Binding-site contacts:
Ligand atom C1 contacts residue ASN362 of chain 1.B at 1.5 Å.
Ligand atom C8 contacts residue VAL386 of chain 1.B at 4.3 Å (hydrophobic).
Ligand atom O5 contacts residue ASN362 of chain 1.B at 2.4 Å (h-bond).
Ligand atom C8 contacts residue LEU387 of chain 1.B at 3.7 Å (hydrophobic).
Ligand atom C8 contacts residue PHE357 of chain 1.B at 3.7 Å (hydrophobic).
Ligand atom C8 contacts residue PHE361 of chain 1.B at 4.2 Å (hydrophobic).
Ligand atom C3 contacts residue ASN362 of chain 1.B at 3.9 Å.
Ligand atom O7 contacts residue ASN362 of chain 1.B at 4.2 Å.
Ligand atom C7 contacts residue VAL386 of chain 1.B at 4.2 Å (hydrophobic).
Ligand atom C8 contacts residue GLY358 of chain 1.B at 3.6 Å.
Ligand atom C7 contacts residue GLY358 of chain 1.B at 3.7 Å.
Ligand atom C3 contacts residue VAL386 of chain 1.B at 4.5 Å (hydrophobic).
Ligand atom C4 contacts residue ASN362 of chain 1.B at 4.3 Å.
Ligand atom C5 contacts residue ASN362 of chain 1.B at 3.8 Å.
Ligand atom N2 contacts residue GLY358 of chain 1.B at 4.4 Å.
Ligand atom O7 contacts residue VAL386 of chain 1.B at 4.3 Å.
Ligand atom N2 contacts residue ASN362 of chain 1.B at 3.0 Å (h-bond).
Ligand atom C2 contacts residue ASN362 of chain 1.B at 2.5 Å.
Ligand atom O7 contacts residue GLY358 of chain 1.B at 3.6 Å.
Ligand atom O3 contacts residue VAL386 of chain 1.B at 3.2 Å.
Ligand atom C7 contacts residue ASN362 of chain 1.B at 3.8 Å.

Sequence of chain 1.B:
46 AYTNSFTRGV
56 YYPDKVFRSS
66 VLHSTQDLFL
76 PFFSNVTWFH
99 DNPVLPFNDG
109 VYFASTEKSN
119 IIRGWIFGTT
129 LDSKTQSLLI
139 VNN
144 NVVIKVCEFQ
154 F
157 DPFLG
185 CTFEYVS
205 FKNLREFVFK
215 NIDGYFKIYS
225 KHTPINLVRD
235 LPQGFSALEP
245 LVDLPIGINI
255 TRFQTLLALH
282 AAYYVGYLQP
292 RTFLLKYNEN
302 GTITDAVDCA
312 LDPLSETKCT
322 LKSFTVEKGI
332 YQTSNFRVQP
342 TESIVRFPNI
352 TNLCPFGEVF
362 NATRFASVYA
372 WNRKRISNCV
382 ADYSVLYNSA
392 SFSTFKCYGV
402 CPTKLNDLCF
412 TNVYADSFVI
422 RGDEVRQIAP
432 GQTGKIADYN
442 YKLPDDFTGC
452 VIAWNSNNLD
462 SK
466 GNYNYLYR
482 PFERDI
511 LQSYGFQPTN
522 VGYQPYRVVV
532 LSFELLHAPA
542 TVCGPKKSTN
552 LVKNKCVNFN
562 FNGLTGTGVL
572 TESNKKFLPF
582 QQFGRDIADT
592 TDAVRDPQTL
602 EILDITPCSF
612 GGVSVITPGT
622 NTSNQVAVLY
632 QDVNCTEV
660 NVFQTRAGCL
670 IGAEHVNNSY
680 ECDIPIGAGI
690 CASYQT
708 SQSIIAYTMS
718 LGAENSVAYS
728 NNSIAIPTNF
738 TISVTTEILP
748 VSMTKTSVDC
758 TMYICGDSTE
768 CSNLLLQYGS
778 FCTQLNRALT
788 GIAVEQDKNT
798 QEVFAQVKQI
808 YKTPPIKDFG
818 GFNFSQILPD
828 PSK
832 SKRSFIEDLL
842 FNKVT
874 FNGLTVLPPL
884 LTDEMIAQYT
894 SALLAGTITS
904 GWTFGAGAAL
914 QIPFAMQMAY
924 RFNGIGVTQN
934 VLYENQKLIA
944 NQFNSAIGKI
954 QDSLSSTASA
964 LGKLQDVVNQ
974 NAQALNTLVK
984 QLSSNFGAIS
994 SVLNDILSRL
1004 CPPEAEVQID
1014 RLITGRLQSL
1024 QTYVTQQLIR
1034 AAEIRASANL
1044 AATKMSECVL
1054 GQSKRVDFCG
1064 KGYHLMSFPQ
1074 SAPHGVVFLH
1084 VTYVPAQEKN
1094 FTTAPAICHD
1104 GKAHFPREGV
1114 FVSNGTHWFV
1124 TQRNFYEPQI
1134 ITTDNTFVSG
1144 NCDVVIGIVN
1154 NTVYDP

A protein and the small-molecule ligand that binds it are described below.
Small molecule (SMILES): CC(=O)N[C@@H]1[C@@H](O)[C@H](O)[C@@H](CO)O[C@H]1O